This small molecule binds to this protein.
Small molecule (SMILES): Nc1ccn([C@@H]2O[C@H](CO[P](=O)(O)O[C@H]3[C@@H](O)[C@H](n4cnc5c(N)ncnc54)O[C@@H]3CO[P](=O)(O)O[C@H]3[C@@H](O)[C@H](n4cnc5c(=O)nc(N)[nH]c54)O[C@@H]3CO[P](=O)(O)O[C@H]3[C@@H](O)[C@H](n4cnc5c(N)ncnc54)O[C@@H]3CO[P](=O)(O)O[C@H]3[C@@H](O)[C@H](n4cnc5c(N)ncnc54)O[C@@H]3CO[P](=O)(O)O[C@H]3[C@@H](O)[C@H](n4ccc(=O)[nH]c4=O)O[C@@H]3CO[P](=O)(O)O[C@H]3[C@@H](O)[C@H](n4ccc(N)nc4=O)O[C@@H]3CO[P](=O)(O)O[C@H]3[C@@H](O)[C@H](n4ccc(=O)[nH]c4=O)O[C@@H]3CO[P](=O)(O)O[C@H]3[C@@H](O)[C@H](n4cnc5c(=O)nc(N)[nH]c54)O[C@@H]3CO)[C@@H](O)[C@H]2O)c(=O)n1

Sequence of chain 2.C:
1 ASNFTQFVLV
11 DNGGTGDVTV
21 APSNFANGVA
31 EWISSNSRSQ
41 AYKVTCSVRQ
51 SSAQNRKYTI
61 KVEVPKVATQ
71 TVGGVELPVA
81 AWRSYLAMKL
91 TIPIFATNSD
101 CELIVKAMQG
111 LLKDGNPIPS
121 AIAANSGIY

Sequence of chain 5.C:
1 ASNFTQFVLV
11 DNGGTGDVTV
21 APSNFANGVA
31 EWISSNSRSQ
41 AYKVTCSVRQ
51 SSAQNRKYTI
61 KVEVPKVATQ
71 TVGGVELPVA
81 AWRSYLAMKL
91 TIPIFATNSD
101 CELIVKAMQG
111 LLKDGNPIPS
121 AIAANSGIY

Binding-site contacts:
Ligand atom O5' contacts residue LYS57 of chain 5.C at 2.8 Å (salt-bridge).
Ligand atom N7 contacts residue LYS61 of chain 2.C at 3.4 Å.
Ligand atom OP1 contacts residue ASN55 of chain 5.C at 3.0 Å (h-bond).
Ligand atom O3' contacts residue SER51 of chain 5.C at 3.3 Å (h-bond).
Ligand atom OP1 contacts residue LYS89 of chain 5.C at 3.5 Å (salt-bridge).
Ligand atom OP1 contacts residue ARG49 of chain 5.C at 2.6 Å (salt-bridge).
Ligand atom N6 contacts residue CYS46 of chain 2.C at 3.6 Å (h-bond).
Ligand atom C8 contacts residue LYS61 of chain 2.C at 3.6 Å.
Ligand atom OP2 contacts residue LYS43 of chain 2.C at 2.7 Å (salt-bridge).
Ligand atom N7 contacts residue THR45 of chain 2.C at 2.7 Å (h-bond).
Ligand atom N1 contacts residue SER47 of chain 2.C at 2.7 Å (h-bond).
Ligand atom OP1 contacts residue LYS57 of chain 5.C at 2.9 Å.
Ligand atom OP1 contacts residue SER51 of chain 5.C at 2.7 Å (h-bond).
Ligand atom OP1 contacts residue SER52 of chain 5.C at 3.1 Å.
Ligand atom OP2 contacts residue LYS89 of chain 5.C at 3.5 Å (salt-bridge).
Ligand atom OP2 contacts residue TYR85 of chain 2.C at 2.6 Å (h-bond).
Ligand atom P contacts residue SER51 of chain 5.C at 3.2 Å.
Ligand atom C6 contacts residue THR45 of chain 2.C at 3.4 Å.
Ligand atom C4' contacts residue ARG49 of chain 5.C at 3.6 Å.
Ligand atom N7 contacts residue TYR85 of chain 2.C at 3.8 Å.
Ligand atom OP2 contacts residue THR91 of chain 5.C at 3.7 Å.
Ligand atom C2 contacts residue SER47 of chain 2.C at 3.2 Å.
Ligand atom P contacts residue LYS57 of chain 5.C at 3.1 Å.
Ligand atom N6 contacts residue THR59 of chain 2.C at 2.7 Å (h-bond).
Ligand atom O5' contacts residue LYS89 of chain 5.C at 3.2 Å (salt-bridge).
Ligand atom OP2 contacts residue SER51 of chain 5.C at 3.3 Å (h-bond).
Ligand atom OP2 contacts residue LYS57 of chain 5.C at 3.0 Å (salt-bridge).
Ligand atom O3' contacts residue ARG49 of chain 5.C at 3.6 Å (salt-bridge).
Ligand atom P contacts residue ARG49 of chain 5.C at 3.7 Å.
Ligand atom OP1 contacts residue ASN55 of chain 5.C at 3.2 Å.
Ligand atom C5 contacts residue THR45 of chain 2.C at 3.4 Å.
Ligand atom C5' contacts residue LYS57 of chain 5.C at 3.8 Å.
Ligand atom OP2 contacts residue LYS57 of chain 5.C at 3.5 Å (salt-bridge).
Ligand atom N1 contacts residue THR59 of chain 2.C at 3.4 Å.
Ligand atom O5' contacts residue ARG49 of chain 5.C at 3.6 Å (salt-bridge).
Ligand atom C6 contacts residue THR59 of chain 2.C at 3.5 Å.
Ligand atom C5' contacts residue ARG49 of chain 5.C at 2.6 Å.
Ligand atom O4' contacts residue LYS61 of chain 2.C at 3.7 Å.
Ligand atom N9 contacts residue LYS61 of chain 2.C at 3.8 Å.
Ligand atom N6 contacts residue THR45 of chain 2.C at 2.8 Å (h-bond).